A small-molecule ligand and the protein it binds are described below.
Small molecule (SMILES): Cn1cnc2ncn(Cc3nc([C@@H]4CO[C@@H](c5ccc(F)cc5)C4)no3)c(=O)c21

Binding-site contacts:
Ligand atom N14 contacts residue ARG405 of chain 1.B at 3.8 Å.
Ligand atom C12 contacts residue ARG405 of chain 1.B at 3.9 Å.
Ligand atom C22 contacts residue GLU407 of chain 1.B at 3.9 Å.
Ligand atom O8 contacts residue GLN532 of chain 1.B at 3.6 Å.
Ligand atom C10 contacts residue ARG405 of chain 1.B at 3.6 Å.
Ligand atom C19 contacts residue MET531 of chain 1.B at 3.8 Å (hydrophobic).
Ligand atom C3 contacts residue LEU261 of chain 1.B at 3.9 Å (hydrophobic).
Ligand atom C26 contacts residue ILE411 of chain 1.B at 3.8 Å (hydrophobic).
Ligand atom N9 contacts residue TRP264 of chain 1.B at 3.5 Å.
Ligand atom C10 contacts residue TRP264 of chain 1.B at 3.5 Å (hydrophobic).
Ligand atom C25 contacts residue ILE411 of chain 1.B at 3.7 Å (hydrophobic).
Ligand atom O8 contacts residue HIS536 of chain 1.B at 2.8 Å (h-bond).
Ligand atom N11 contacts residue TRP264 of chain 1.B at 3.7 Å.
Ligand atom N16 contacts residue GLN404 of chain 1.B at 3.3 Å (h-bond).
Ligand atom C23 contacts residue ARG528 of chain 1.B at 3.8 Å.
Ligand atom N16 contacts residue ARG405 of chain 1.B at 3.8 Å.
Ligand atom C18 contacts residue GLN404 of chain 1.B at 3.2 Å.
Ligand atom F29 contacts residue VAL520 of chain 1.B at 3.8 Å.
Ligand atom N2 contacts residue TRP264 of chain 1.B at 3.9 Å.
Ligand atom O17 contacts residue ARG405 of chain 1.B at 3.7 Å.
Ligand atom N11 contacts residue GLU407 of chain 1.B at 3.9 Å.
Ligand atom C7 contacts residue GLN532 of chain 1.B at 3.9 Å.
Ligand atom C15 contacts residue ARG405 of chain 1.B at 3.8 Å.
Ligand atom N4 contacts residue GLU407 of chain 1.B at 3.4 Å (salt-bridge).
Ligand atom C12 contacts residue TRP264 of chain 1.B at 3.4 Å (hydrophobic).
Ligand atom C7 contacts residue TRP264 of chain 1.B at 3.5 Å (hydrophobic).
Ligand atom C5 contacts residue TRP264 of chain 1.B at 3.8 Å (hydrophobic).
Ligand atom C1 contacts residue TRP264 of chain 1.B at 3.9 Å (hydrophobic).
Ligand atom C1 contacts residue LEU261 of chain 1.B at 3.6 Å (hydrophobic).
Ligand atom C13 contacts residue ARG405 of chain 1.B at 3.8 Å.
Ligand atom C19 contacts residue GLN404 of chain 1.B at 3.5 Å.
Ligand atom C25 contacts residue ALA524 of chain 1.B at 3.8 Å (hydrophobic).
Ligand atom C15 contacts residue GLN404 of chain 1.B at 3.4 Å.
Ligand atom C27 contacts residue LYS527 of chain 1.B at 3.6 Å.
Ligand atom O8 contacts residue TRP264 of chain 1.B at 3.6 Å.
Ligand atom C1 contacts residue LEU260 of chain 1.B at 3.5 Å (hydrophobic).
Ligand atom F29 contacts residue ILE411 of chain 1.B at 3.6 Å.
Ligand atom C24 contacts residue ARG528 of chain 1.B at 3.7 Å.
Ligand atom F29 contacts residue ALA524 of chain 1.B at 3.5 Å.
Ligand atom C6 contacts residue TRP264 of chain 1.B at 3.7 Å (hydrophobic).

Sequence of chain 1.B:
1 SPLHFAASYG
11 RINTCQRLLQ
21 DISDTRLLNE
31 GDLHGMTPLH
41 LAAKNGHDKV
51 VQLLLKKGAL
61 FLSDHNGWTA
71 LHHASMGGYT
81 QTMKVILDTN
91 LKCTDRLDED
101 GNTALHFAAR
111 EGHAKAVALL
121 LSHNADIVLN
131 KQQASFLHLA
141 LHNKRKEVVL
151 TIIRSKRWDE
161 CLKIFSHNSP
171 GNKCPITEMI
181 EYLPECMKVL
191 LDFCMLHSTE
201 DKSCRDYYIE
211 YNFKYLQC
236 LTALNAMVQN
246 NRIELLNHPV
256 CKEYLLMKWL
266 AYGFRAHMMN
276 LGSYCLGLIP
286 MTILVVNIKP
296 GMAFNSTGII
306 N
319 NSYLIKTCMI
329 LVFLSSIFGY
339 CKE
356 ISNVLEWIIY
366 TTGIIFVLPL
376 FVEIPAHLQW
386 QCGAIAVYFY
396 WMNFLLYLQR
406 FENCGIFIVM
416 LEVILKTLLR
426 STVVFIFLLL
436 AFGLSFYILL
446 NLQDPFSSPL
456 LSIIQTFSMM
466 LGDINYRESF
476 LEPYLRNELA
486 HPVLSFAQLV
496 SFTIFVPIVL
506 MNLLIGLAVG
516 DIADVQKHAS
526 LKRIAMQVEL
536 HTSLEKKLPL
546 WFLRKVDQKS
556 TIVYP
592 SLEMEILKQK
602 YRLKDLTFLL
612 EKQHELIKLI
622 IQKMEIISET